Binding-site contacts:
Ligand atom C8 contacts residue VAL364 of chain 1.A at 3.8 Å (hydrophobic).
Ligand atom N2 contacts residue ASP336 of chain 1.A at 3.3 Å.
Ligand atom C3 contacts residue ASN340 of chain 1.A at 3.8 Å.
Ligand atom C7 contacts residue ASP336 of chain 1.A at 3.7 Å.
Ligand atom O5 contacts residue ASN340 of chain 1.A at 2.4 Å (h-bond).
Ligand atom C7 contacts residue PHE339 of chain 1.A at 4.3 Å (hydrophobic).
Ligand atom O7 contacts residue ASN340 of chain 1.A at 3.0 Å (h-bond).
Ligand atom C3 contacts residue VAL364 of chain 1.A at 4.3 Å (hydrophobic).
Ligand atom C7 contacts residue ASN340 of chain 1.A at 3.3 Å.
Ligand atom O4 contacts residue LEU368 of chain 1.A at 4.2 Å.
Ligand atom C2 contacts residue ASN340 of chain 1.A at 2.5 Å.
Ligand atom C8 contacts residue LEU368 of chain 1.A at 4.2 Å (hydrophobic).
Ligand atom C8 contacts residue LEU365 of chain 1.A at 4.2 Å (hydrophobic).
Ligand atom O7 contacts residue PHE339 of chain 1.A at 3.2 Å.
Ligand atom C5 contacts residue ASN340 of chain 1.A at 3.6 Å.
Ligand atom O7 contacts residue ASP336 of chain 1.A at 3.4 Å.
Ligand atom N2 contacts residue ASN340 of chain 1.A at 3.0 Å (h-bond).
Ligand atom C3 contacts residue LEU368 of chain 1.A at 4.5 Å (hydrophobic).
Ligand atom C1 contacts residue ASN340 of chain 1.A at 1.4 Å.
Ligand atom C2 contacts residue ASP336 of chain 1.A at 4.0 Å.
Ligand atom O3 contacts residue VAL364 of chain 1.A at 3.5 Å.
Ligand atom C4 contacts residue ASN340 of chain 1.A at 4.2 Å.

A protein and the small-molecule ligand that binds it are described below.
Small molecule (SMILES): CC(=O)N[C@@H]1[C@@H](O)[C@H](O)[C@@H](CO)O[C@H]1O

Sequence of chain 1.A:
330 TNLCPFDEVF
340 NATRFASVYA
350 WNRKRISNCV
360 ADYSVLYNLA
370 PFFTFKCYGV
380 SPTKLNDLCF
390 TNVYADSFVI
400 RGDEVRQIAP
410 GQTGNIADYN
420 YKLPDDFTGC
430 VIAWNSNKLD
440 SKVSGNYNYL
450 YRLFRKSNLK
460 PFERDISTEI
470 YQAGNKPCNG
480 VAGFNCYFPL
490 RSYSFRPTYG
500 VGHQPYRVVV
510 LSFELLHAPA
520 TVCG